The protein below binds the small molecule below.
Small molecule (SMILES): CC(=O)N[C@@H]1[C@@H](O)[C@H](O)[C@@H](CO)O[C@H]1O

Binding-site contacts:
Ligand atom O5 contacts residue ASN331 of chain 1.C at 2.3 Å (h-bond).
Ligand atom C7 contacts residue ASN331 of chain 1.C at 3.4 Å.
Ligand atom C1 contacts residue ASN331 of chain 1.C at 1.4 Å.
Ligand atom C3 contacts residue ASN331 of chain 1.C at 3.8 Å.
Ligand atom N2 contacts residue ASN331 of chain 1.C at 3.0 Å (h-bond).
Ligand atom C5 contacts residue ASN331 of chain 1.C at 3.6 Å.
Ligand atom O7 contacts residue ASN331 of chain 1.C at 3.3 Å (h-bond).
Ligand atom C4 contacts residue ASN331 of chain 1.C at 4.2 Å.
Ligand atom C2 contacts residue ASN331 of chain 1.C at 2.5 Å.

Sequence of chain 1.C:
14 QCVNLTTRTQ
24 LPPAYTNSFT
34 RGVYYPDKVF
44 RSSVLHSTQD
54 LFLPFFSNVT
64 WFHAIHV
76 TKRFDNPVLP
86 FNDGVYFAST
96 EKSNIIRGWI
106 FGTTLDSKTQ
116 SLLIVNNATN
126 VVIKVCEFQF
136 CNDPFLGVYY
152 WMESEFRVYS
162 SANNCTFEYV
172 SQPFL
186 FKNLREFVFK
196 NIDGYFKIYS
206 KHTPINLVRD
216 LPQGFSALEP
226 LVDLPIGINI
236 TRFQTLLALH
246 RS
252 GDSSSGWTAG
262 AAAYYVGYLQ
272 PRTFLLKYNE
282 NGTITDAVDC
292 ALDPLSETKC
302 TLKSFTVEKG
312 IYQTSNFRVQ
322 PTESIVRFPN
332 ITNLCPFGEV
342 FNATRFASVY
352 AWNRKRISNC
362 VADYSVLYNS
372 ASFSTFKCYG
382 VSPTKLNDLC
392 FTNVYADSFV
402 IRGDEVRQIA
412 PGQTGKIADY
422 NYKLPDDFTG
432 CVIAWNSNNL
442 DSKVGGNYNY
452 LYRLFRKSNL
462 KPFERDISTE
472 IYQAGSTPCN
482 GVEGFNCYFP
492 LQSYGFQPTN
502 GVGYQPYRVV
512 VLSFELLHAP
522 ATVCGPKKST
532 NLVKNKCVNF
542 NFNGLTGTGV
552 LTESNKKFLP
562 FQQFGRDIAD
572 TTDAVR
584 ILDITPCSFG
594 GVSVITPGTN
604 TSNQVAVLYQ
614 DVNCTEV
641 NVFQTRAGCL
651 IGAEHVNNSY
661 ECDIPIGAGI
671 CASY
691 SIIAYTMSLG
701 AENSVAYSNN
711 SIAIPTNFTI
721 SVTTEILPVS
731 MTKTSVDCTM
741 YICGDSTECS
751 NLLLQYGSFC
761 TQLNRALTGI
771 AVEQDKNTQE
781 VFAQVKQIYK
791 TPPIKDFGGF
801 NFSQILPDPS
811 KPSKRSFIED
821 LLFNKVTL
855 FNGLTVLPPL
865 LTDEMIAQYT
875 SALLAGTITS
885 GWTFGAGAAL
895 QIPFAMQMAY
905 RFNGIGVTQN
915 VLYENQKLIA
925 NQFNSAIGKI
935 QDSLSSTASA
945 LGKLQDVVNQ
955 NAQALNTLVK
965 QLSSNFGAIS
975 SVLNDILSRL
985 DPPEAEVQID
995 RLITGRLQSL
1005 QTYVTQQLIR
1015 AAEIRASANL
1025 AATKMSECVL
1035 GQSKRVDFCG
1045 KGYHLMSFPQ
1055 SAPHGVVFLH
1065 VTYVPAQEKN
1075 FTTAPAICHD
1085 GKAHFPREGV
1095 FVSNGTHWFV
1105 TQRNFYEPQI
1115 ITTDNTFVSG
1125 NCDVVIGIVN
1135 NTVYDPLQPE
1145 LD